A protein and the small-molecule ligand that binds it are described below.
Small molecule (SMILES): C=CCNC=S

Sequence of chain 1.A:
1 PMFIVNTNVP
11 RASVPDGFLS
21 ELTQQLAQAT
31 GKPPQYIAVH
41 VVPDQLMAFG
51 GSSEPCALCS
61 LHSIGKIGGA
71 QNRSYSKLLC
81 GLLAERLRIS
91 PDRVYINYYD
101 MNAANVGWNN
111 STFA

Binding-site contacts:
Ligand atom N1 contacts residue PRO1 of chain 1.B at 2.4 Å (h-bond).
Ligand atom N1 contacts residue TYR95 of chain 1.A at 4.4 Å.
Ligand atom C4 contacts residue VAL106 of chain 1.B at 3.5 Å (hydrophobic).
Ligand atom C5 contacts residue VAL106 of chain 1.B at 3.7 Å (hydrophobic).
Ligand atom S6 contacts residue PRO1 of chain 1.B at 2.6 Å (h-bond).
Ligand atom S6 contacts residue TYR36 of chain 1.B at 3.6 Å (h-bond).
Ligand atom C6 contacts residue ILE64 of chain 1.B at 4.4 Å (hydrophobic).
Ligand atom C4 contacts residue HIS62 of chain 1.B at 4.4 Å.
Ligand atom C1 contacts residue TYR95 of chain 1.A at 4.3 Å (hydrophobic).
Ligand atom N1 contacts residue MET2 of chain 1.B at 3.6 Å.
Ligand atom C6 contacts residue TYR95 of chain 1.A at 4.3 Å (hydrophobic).
Ligand atom N1 contacts residue SER63 of chain 1.B at 4.2 Å.
Ligand atom C1 contacts residue HIS62 of chain 1.B at 4.5 Å.
Ligand atom C5 contacts residue HIS62 of chain 1.B at 4.0 Å.
Ligand atom C1 contacts residue PRO1 of chain 1.B at 1.3 Å (hydrophobic).
Ligand atom C6 contacts residue MET2 of chain 1.B at 4.5 Å (hydrophobic).
Ligand atom N1 contacts residue HIS62 of chain 1.B at 3.7 Å.
Ligand atom C5 contacts residue ASN97 of chain 1.A at 4.3 Å.
Ligand atom C4 contacts residue TYR95 of chain 1.A at 4.1 Å (hydrophobic).
Ligand atom C4 contacts residue MET2 of chain 1.B at 3.0 Å (hydrophobic).
Ligand atom C6 contacts residue PRO1 of chain 1.B at 3.7 Å (hydrophobic).
Ligand atom C5 contacts residue MET2 of chain 1.B at 4.0 Å (hydrophobic).
Ligand atom C6 contacts residue VAL106 of chain 1.B at 4.1 Å (hydrophobic).
Ligand atom S6 contacts residue TYR95 of chain 1.A at 3.5 Å (h-bond).
Ligand atom C1 contacts residue MET2 of chain 1.B at 4.0 Å (hydrophobic).
Ligand atom C4 contacts residue ASN97 of chain 1.A at 3.4 Å.
Ligand atom C1 contacts residue TYR36 of chain 1.B at 3.9 Å (hydrophobic).

Sequence of chain 1.B:
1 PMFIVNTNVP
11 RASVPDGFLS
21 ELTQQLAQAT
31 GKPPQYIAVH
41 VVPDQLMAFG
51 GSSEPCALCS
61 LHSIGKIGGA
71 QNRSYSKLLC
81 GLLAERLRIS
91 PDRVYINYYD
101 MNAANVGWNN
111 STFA